Binding-site contacts:
Ligand atom C11 contacts residue GLU93 of chain 1.G at 4.3 Å.
Ligand atom S contacts residue GLU93 of chain 1.G at 3.7 Å.
Ligand atom C11 contacts residue ILE94 of chain 1.G at 4.3 Å (hydrophobic).
Ligand atom C10 contacts residue ILE94 of chain 1.G at 4.4 Å (hydrophobic).
Ligand atom O1 contacts residue GLU93 of chain 1.G at 3.5 Å.
Ligand atom C1 contacts residue ILE94 of chain 1.G at 4.2 Å (hydrophobic).
Ligand atom C2 contacts residue ILE94 of chain 1.G at 4.3 Å (hydrophobic).
Ligand atom C8 contacts residue VAL131 of chain 1.G at 4.5 Å (hydrophobic).
Ligand atom C7 contacts residue PRO128 of chain 1.G at 3.8 Å (hydrophobic).
Ligand atom C15 contacts residue ILE94 of chain 1.G at 4.1 Å (hydrophobic).
Ligand atom O2 contacts residue GLU93 of chain 1.G at 4.3 Å.
Ligand atom O1 contacts residue ILE94 of chain 1.G at 3.5 Å (h-bond).
Ligand atom C16 contacts residue ILE94 of chain 1.G at 3.8 Å (hydrophobic).
Ligand atom C5 contacts residue PRO128 of chain 1.G at 4.1 Å (hydrophobic).
Ligand atom C7 contacts residue GLU130 of chain 1.G at 4.5 Å.
Ligand atom C12 contacts residue GLU93 of chain 1.G at 3.6 Å.
Ligand atom O3 contacts residue GLU93 of chain 1.G at 3.0 Å (salt-bridge).
Ligand atom C8 contacts residue PRO128 of chain 1.G at 4.4 Å (hydrophobic).
Ligand atom C15 contacts residue GLU93 of chain 1.G at 4.2 Å.
Ligand atom C3 contacts residue ILE94 of chain 1.G at 4.4 Å (hydrophobic).
Ligand atom C6 contacts residue PRO128 of chain 1.G at 3.7 Å (hydrophobic).
Ligand atom C13 contacts residue GLU93 of chain 1.G at 3.7 Å.
Ligand atom C14 contacts residue GLU93 of chain 1.G at 3.9 Å.

The small molecule below binds the protein below.
Small molecule (SMILES): O=S(=O)(O)c1cccc2cccc(Nc3ccccc3)c12

Sequence of chain 1.G:
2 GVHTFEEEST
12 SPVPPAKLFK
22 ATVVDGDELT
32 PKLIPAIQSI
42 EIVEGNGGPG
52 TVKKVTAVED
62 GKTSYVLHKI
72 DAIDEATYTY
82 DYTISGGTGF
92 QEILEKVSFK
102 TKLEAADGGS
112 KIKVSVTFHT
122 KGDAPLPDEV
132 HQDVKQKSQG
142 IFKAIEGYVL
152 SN